The protein below binds the small molecule below.
Small molecule (SMILES): CC(=O)N[C@@H]1[C@@H](O)[C@H](O)[C@@H](CO)O[C@H]1O

Binding-site contacts:
Ligand atom C4 contacts residue GLN212 of chain 1.B at 4.2 Å.
Ligand atom C4 contacts residue GLU153 of chain 1.B at 4.3 Å.
Ligand atom C3 contacts residue ASN173 of chain 1.B at 3.6 Å.
Ligand atom C1 contacts residue ASN173 of chain 1.B at 1.4 Å.
Ligand atom O6 contacts residue GLU153 of chain 1.B at 3.6 Å.
Ligand atom C5 contacts residue GLU153 of chain 1.B at 3.7 Å.
Ligand atom C2 contacts residue GLU152 of chain 1.B at 4.4 Å.
Ligand atom O5 contacts residue ILE154 of chain 1.B at 3.4 Å (h-bond).
Ligand atom C5 contacts residue GLN212 of chain 1.B at 3.6 Å.
Ligand atom C7 contacts residue ASN173 of chain 1.B at 3.1 Å.
Ligand atom O7 contacts residue ASN173 of chain 1.B at 3.2 Å (h-bond).
Ligand atom C5 contacts residue ILE154 of chain 1.B at 4.4 Å (hydrophobic).
Ligand atom C5 contacts residue ASN173 of chain 1.B at 3.6 Å.
Ligand atom O5 contacts residue GLN212 of chain 1.B at 4.0 Å.
Ligand atom O3 contacts residue ASN173 of chain 1.B at 4.5 Å.
Ligand atom C8 contacts residue LYS174 of chain 1.B at 3.9 Å.
Ligand atom N2 contacts residue ASN173 of chain 1.B at 2.5 Å (h-bond).
Ligand atom C2 contacts residue GLN212 of chain 1.B at 4.1 Å.
Ligand atom N2 contacts residue GLN212 of chain 1.B at 4.3 Å.
Ligand atom C3 contacts residue GLN212 of chain 1.B at 3.8 Å.
Ligand atom O7 contacts residue GLU152 of chain 1.B at 3.9 Å.
Ligand atom C6 contacts residue ILE154 of chain 1.B at 4.2 Å (hydrophobic).
Ligand atom O6 contacts residue ILE154 of chain 1.B at 3.5 Å (h-bond).
Ligand atom C8 contacts residue ASN173 of chain 1.B at 4.2 Å.
Ligand atom C1 contacts residue GLU153 of chain 1.B at 4.0 Å.
Ligand atom O6 contacts residue LYS216 of chain 1.B at 4.1 Å.
Ligand atom O5 contacts residue ASN173 of chain 1.B at 2.4 Å (h-bond).
Ligand atom C1 contacts residue GLN212 of chain 1.B at 3.5 Å.
Ligand atom O5 contacts residue GLU152 of chain 1.B at 4.4 Å.
Ligand atom C1 contacts residue ILE154 of chain 1.B at 4.1 Å (hydrophobic).
Ligand atom O5 contacts residue GLU153 of chain 1.B at 3.0 Å.
Ligand atom C2 contacts residue ASN173 of chain 1.B at 2.1 Å.
Ligand atom C6 contacts residue GLU153 of chain 1.B at 3.3 Å.
Ligand atom O4 contacts residue GLN212 of chain 1.B at 4.5 Å.
Ligand atom C4 contacts residue ASN173 of chain 1.B at 4.0 Å.
Ligand atom C1 contacts residue GLU152 of chain 1.B at 4.4 Å.

Sequence of chain 1.B:
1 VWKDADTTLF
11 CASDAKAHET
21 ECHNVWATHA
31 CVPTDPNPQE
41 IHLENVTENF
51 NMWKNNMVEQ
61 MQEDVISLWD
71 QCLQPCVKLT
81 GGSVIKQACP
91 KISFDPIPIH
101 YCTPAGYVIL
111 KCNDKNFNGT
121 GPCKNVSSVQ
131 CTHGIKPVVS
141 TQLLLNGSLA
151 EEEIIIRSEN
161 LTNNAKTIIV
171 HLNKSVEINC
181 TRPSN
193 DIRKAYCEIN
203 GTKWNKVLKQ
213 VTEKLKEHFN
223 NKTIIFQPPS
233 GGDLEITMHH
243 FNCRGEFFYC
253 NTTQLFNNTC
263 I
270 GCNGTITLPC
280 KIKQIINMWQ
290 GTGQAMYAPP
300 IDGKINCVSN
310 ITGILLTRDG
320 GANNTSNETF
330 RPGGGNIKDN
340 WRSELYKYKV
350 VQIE